The small molecule below binds the protein below.
Small molecule (SMILES): CCCCCCCCCCCC[N+](C)(C)CCCS(=O)(=O)O

Binding-site contacts:
Ligand atom C2 contacts residue ARG224 of chain 41.A at 3.8 Å.
Ligand atom C1 contacts residue ARG224 of chain 41.A at 3.8 Å.
Ligand atom O3S contacts residue THR226 of chain 41.A at 4.0 Å.
Ligand atom N1 contacts residue ARG224 of chain 41.A at 4.2 Å.
Ligand atom C3 contacts residue TRP117 of chain 41.A at 3.5 Å (hydrophobic).
Ligand atom O1S contacts residue ARG98 of chain 41.A at 3.6 Å.
Ligand atom N1 contacts residue TRP117 of chain 41.A at 4.1 Å.
Ligand atom C3 contacts residue ARG98 of chain 41.A at 3.2 Å.
Ligand atom C16 contacts residue TRP117 of chain 41.A at 3.7 Å (hydrophobic).
Ligand atom C15 contacts residue TRP117 of chain 41.A at 4.2 Å (hydrophobic).
Ligand atom C3 contacts residue ARG224 of chain 41.A at 3.5 Å.
Ligand atom C13 contacts residue ARG224 of chain 41.A at 4.2 Å.
Ligand atom S1 contacts residue ARG98 of chain 41.A at 4.4 Å.
Ligand atom C16 contacts residue ARG224 of chain 41.A at 4.0 Å.
Ligand atom O1S contacts residue THR226 of chain 41.A at 4.3 Å.
Ligand atom C14 contacts residue ARG224 of chain 41.A at 4.5 Å.
Ligand atom C2 contacts residue ARG98 of chain 41.A at 3.4 Å.
Ligand atom C1 contacts residue ARG98 of chain 41.A at 3.2 Å.
Ligand atom N1 contacts residue ARG98 of chain 41.A at 4.3 Å.
Ligand atom C15 contacts residue ARG224 of chain 41.A at 3.3 Å.
Ligand atom O1S contacts residue ASP228 of chain 41.A at 3.6 Å.

Sequence of chain 41.A:
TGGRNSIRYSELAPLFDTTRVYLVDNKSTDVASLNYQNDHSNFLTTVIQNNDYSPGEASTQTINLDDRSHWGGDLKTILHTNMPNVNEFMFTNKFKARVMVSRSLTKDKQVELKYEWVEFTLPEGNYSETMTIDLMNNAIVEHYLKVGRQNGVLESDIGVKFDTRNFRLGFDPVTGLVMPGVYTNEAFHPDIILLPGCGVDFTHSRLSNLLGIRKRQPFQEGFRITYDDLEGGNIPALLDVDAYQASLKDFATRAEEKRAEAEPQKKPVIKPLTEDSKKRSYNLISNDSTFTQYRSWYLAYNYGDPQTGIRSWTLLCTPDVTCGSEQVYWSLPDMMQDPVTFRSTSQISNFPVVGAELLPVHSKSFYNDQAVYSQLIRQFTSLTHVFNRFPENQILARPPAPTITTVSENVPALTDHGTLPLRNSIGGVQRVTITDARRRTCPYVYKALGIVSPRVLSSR